A protein and the small-molecule ligand that binds it are described below.
Small molecule (SMILES): Nc1ccn([C@H]2C[C@H](O[P](=O)(O)OC[C@H]3O[C@@H](n4ccc(N)nc4=O)C[C@@H]3O[P](=O)(O)OC[C@H]3O[C@@H](n4cnc5c(N)ncnc54)C[C@@H]3O[P](=O)(O)OC[C@H]3O[C@@H](n4ccc(N)nc4=O)C[C@@H]3O)[C@@H](CO[P](=O)(O)O[C@H]3C[C@H](n4cnc5c(N)ncnc54)O[C@@H]3CO[P](=O)(O)O[C@H]3C[C@H](n4cnc5c(N)ncnc54)O[C@@H]3CO[P](=O)(O)O[C@H]3C[C@H](n4ccc(N)nc4=O)O[C@@H]3COP(=O)=O)O2)c(=O)n1

Sequence of chain 6.M:
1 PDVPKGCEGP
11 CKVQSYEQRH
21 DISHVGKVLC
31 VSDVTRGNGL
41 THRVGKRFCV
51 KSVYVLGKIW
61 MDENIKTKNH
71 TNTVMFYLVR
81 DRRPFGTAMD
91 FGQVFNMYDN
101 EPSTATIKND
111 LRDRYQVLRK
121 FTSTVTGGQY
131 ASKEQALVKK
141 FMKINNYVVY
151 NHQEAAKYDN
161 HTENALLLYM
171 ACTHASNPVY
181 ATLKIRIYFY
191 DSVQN

Binding-site contacts:
Ligand atom P contacts residue TYR188 of chain 6.O at 3.4 Å.
Ligand atom N7 contacts residue PHE141 of chain 6.O at 3.5 Å.
Ligand atom N6 contacts residue PHE141 of chain 6.O at 3.4 Å.
Ligand atom C3' contacts residue TYR188 of chain 6.O at 3.2 Å (hydrophobic).
Ligand atom N4 contacts residue LYS51 of chain 6.O at 3.5 Å.
Ligand atom C5' contacts residue ARG80 of chain 6.M at 3.4 Å.
Ligand atom OP2 contacts residue ARG186 of chain 6.O at 3.0 Å (salt-bridge).
Ligand atom C6 contacts residue PHE141 of chain 6.O at 3.4 Å (hydrophobic).
Ligand atom O2 contacts residue TYR188 of chain 6.O at 3.2 Å.
Ligand atom C5 contacts residue PHE141 of chain 6.O at 3.4 Å (hydrophobic).
Ligand atom O5' contacts residue ARG112 of chain 6.M at 3.3 Å.
Ligand atom OP1 contacts residue LYS120 of chain 6.M at 3.0 Å (salt-bridge).
Ligand atom O4' contacts residue GLN116 of chain 6.M at 3.6 Å.
Ligand atom OP2 contacts residue TYR54 of chain 6.O at 2.9 Å (h-bond).
Ligand atom C4' contacts residue ARG80 of chain 6.M at 3.5 Å.
Ligand atom C2' contacts residue TYR188 of chain 6.O at 3.0 Å (hydrophobic).
Ligand atom C6 contacts residue CYS11 of chain 6.O at 3.6 Å (hydrophobic).
Ligand atom OP1 contacts residue GLU163 of chain 10.I at 3.5 Å (salt-bridge).
Ligand atom O3' contacts residue ARG47 of chain 10.I at 3.4 Å (salt-bridge).
Ligand atom C5' contacts residue ARG82 of chain 6.M at 3.5 Å.
Ligand atom O4' contacts residue ARG80 of chain 6.M at 3.2 Å (salt-bridge).
Ligand atom N1 contacts residue PHE141 of chain 6.O at 3.5 Å.
Ligand atom OP2 contacts residue LYS120 of chain 6.M at 2.9 Å (salt-bridge).
Ligand atom OP2 contacts residue ASN195 of chain 10.I at 2.9 Å (h-bond).
Ligand atom C5' contacts residue ARG47 of chain 10.I at 3.6 Å.
Ligand atom OP1 contacts residue ARG47 of chain 10.I at 3.3 Å (salt-bridge).
Ligand atom O3' contacts residue ASN195 of chain 10.I at 3.4 Å (h-bond).
Ligand atom C5' contacts residue ARG112 of chain 6.M at 3.6 Å.
Ligand atom C2' contacts residue ASN195 of chain 10.I at 3.6 Å.
Ligand atom OP1 contacts residue VAL117 of chain 6.M at 3.4 Å.
Ligand atom O3' contacts residue ARG82 of chain 6.M at 3.5 Å (salt-bridge).
Ligand atom C4 contacts residue PHE141 of chain 6.O at 3.5 Å (hydrophobic).
Ligand atom C2' contacts residue CYS11 of chain 6.O at 3.5 Å (hydrophobic).
Ligand atom O3' contacts residue TYR188 of chain 6.O at 3.0 Å (h-bond).
Ligand atom OP1 contacts residue ARG112 of chain 6.M at 2.8 Å (salt-bridge).
Ligand atom OP2 contacts residue ASN195 of chain 10.I at 3.4 Å (h-bond).
Ligand atom OP1 contacts residue ARG82 of chain 6.M at 3.1 Å (salt-bridge).
Ligand atom OP1 contacts residue ASP113 of chain 6.M at 2.9 Å (salt-bridge).
Ligand atom OP1 contacts residue ARG119 of chain 6.M at 3.6 Å.
Ligand atom OP2 contacts residue TYR188 of chain 6.O at 2.7 Å (h-bond).

Sequence of chain 10.I:
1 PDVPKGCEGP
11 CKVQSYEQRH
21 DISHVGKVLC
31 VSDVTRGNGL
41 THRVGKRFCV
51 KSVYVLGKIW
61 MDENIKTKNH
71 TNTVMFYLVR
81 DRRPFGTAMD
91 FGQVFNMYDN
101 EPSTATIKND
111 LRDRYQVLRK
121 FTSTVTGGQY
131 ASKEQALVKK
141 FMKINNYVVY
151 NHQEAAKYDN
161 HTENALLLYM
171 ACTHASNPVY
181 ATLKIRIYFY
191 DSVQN

Sequence of chain 6.O:
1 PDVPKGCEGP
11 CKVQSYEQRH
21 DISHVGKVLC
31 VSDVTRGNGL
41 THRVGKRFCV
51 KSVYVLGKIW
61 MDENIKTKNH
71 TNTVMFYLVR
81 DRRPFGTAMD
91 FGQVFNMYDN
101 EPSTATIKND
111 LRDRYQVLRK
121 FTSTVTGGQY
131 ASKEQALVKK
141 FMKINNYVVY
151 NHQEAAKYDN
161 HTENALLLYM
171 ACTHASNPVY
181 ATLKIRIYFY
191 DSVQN